Binding-site contacts:
Ligand atom P contacts residue ARG208 of chain 3.C at 4.5 Å.
Ligand atom OP1 contacts residue SER211 of chain 4.B at 4.3 Å.
Ligand atom OP1 contacts residue ARG208 of chain 3.C at 4.1 Å.
Ligand atom O2' contacts residue ALA66 of chain 4.B at 3.6 Å.
Ligand atom O2' contacts residue ARG65 of chain 4.B at 4.3 Å.
Ligand atom C1' contacts residue GLY67 of chain 4.B at 4.4 Å.
Ligand atom O2' contacts residue GLY67 of chain 4.B at 3.3 Å (h-bond).
Ligand atom OP2 contacts residue ARG208 of chain 3.C at 4.4 Å.
Ligand atom O5' contacts residue ARG208 of chain 3.C at 4.0 Å.
Ligand atom N3 contacts residue ARG65 of chain 4.B at 4.1 Å.
Ligand atom OP1 contacts residue ARG208 of chain 4.B at 4.1 Å.
Ligand atom O2' contacts residue ARG208 of chain 4.B at 4.1 Å.

This small molecule binds to this protein.
Small molecule (SMILES): Nc1ncnc2c1ncn2[C@@H]1O[C@H](CO[P](=O)(O)O[C@H]2[C@@H](O)[C@H](n3cnc4c(N)ncnc43)O[C@@H]2CO[P](=O)(O)O[C@H]2[C@@H](O)[C@H](n3cnc4c(N)ncnc43)O[C@@H]2CO)[C@@H](O)[C@H]1O

Sequence of chain 3.C:
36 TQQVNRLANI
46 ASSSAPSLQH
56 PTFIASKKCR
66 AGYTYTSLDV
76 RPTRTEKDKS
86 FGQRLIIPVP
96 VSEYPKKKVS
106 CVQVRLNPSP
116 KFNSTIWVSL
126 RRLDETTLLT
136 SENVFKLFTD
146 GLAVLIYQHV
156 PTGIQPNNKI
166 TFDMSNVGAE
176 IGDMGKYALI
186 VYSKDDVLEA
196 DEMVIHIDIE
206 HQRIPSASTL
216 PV

Sequence of chain 4.B:
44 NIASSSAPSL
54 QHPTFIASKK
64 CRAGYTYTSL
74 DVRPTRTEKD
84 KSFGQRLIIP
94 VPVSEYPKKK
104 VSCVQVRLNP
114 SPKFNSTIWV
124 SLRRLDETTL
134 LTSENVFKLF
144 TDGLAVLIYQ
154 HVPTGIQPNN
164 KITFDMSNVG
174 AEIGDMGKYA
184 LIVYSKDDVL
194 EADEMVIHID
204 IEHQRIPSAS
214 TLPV